A small-molecule ligand and the protein it binds are described below.
Small molecule (SMILES): CCCCCCCCCCCC[N+](C)(C)CCCS(=O)(=O)O

Binding-site contacts:
Ligand atom S1 contacts residue ARG224 of chain 24.A at 4.0 Å.
Ligand atom C1 contacts residue ARG224 of chain 24.A at 4.1 Å.
Ligand atom O3S contacts residue ARG224 of chain 24.A at 3.8 Å.
Ligand atom O2S contacts residue GLY222 of chain 24.A at 3.4 Å (h-bond).
Ligand atom O1S contacts residue TRP374 of chain 24.A at 4.0 Å.
Ligand atom O1S contacts residue ARG224 of chain 24.A at 2.9 Å (salt-bridge).
Ligand atom C3 contacts residue ASP229 of chain 24.A at 4.4 Å.
Ligand atom C2 contacts residue ARG224 of chain 24.A at 4.0 Å.
Ligand atom C3 contacts residue TRP374 of chain 24.A at 4.0 Å (hydrophobic).
Ligand atom O2S contacts residue LYS215 of chain 24.A at 3.1 Å (salt-bridge).
Ligand atom O1S contacts residue GLY222 of chain 24.A at 3.0 Å (h-bond).
Ligand atom C1 contacts residue TRP374 of chain 24.A at 3.3 Å (hydrophobic).
Ligand atom S1 contacts residue TRP374 of chain 24.A at 4.4 Å.
Ligand atom N1 contacts residue TRP374 of chain 24.A at 3.5 Å.
Ligand atom S1 contacts residue GLY222 of chain 24.A at 3.8 Å.
Ligand atom S1 contacts residue LYS215 of chain 24.A at 4.1 Å.
Ligand atom O1S contacts residue PHE223 of chain 24.A at 3.2 Å.
Ligand atom O1S contacts residue LYS215 of chain 24.A at 3.9 Å.
Ligand atom C2 contacts residue TRP374 of chain 24.A at 4.0 Å (hydrophobic).

Sequence of chain 24.A:
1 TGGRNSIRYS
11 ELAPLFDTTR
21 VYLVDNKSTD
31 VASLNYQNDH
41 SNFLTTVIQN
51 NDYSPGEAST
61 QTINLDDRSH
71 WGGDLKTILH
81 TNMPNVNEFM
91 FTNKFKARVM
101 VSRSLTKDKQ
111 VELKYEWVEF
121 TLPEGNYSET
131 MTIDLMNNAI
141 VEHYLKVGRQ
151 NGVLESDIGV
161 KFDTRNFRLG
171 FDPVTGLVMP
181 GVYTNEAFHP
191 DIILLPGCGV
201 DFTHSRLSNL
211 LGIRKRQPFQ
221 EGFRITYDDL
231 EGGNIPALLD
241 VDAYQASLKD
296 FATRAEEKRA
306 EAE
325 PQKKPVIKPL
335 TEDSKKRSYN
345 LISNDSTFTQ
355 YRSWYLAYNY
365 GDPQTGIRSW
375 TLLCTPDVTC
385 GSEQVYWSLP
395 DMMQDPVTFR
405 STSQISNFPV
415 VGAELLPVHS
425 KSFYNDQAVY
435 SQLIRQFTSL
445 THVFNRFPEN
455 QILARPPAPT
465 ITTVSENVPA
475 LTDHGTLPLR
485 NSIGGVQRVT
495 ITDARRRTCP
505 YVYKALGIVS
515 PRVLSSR